Binding-site contacts:
Ligand atom N1 contacts residue PHE89 of chain 1.E at 4.2 Å.
Ligand atom N1 contacts residue PHE278 of chain 1.E at 4.1 Å.
Ligand atom C2 contacts residue PHE96 of chain 1.E at 3.9 Å (hydrophobic).
Ligand atom C10 contacts residue ALA279 of chain 1.E at 3.4 Å (hydrophobic).
Ligand atom C3 contacts residue PHE96 of chain 1.E at 4.1 Å (hydrophobic).
Ligand atom C3 contacts residue PHE89 of chain 1.E at 3.5 Å (hydrophobic).
Ligand atom C4 contacts residue ASN275 of chain 1.E at 3.5 Å.
Ligand atom C2 contacts residue PHE278 of chain 1.E at 3.9 Å (hydrophobic).
Ligand atom C6 contacts residue PHE96 of chain 1.E at 4.1 Å (hydrophobic).
Ligand atom O2 contacts residue HEM1 of chain 1.Q at 2.1 Å.
Ligand atom N2 contacts residue THR283 of chain 1.E at 3.6 Å.
Ligand atom C9 contacts residue LEU344 of chain 1.E at 3.8 Å (hydrophobic).
Ligand atom O1 contacts residue LEU348 of chain 1.E at 3.9 Å.
Ligand atom C4 contacts residue ALA95 of chain 1.E at 4.0 Å (hydrophobic).
Ligand atom C1 contacts residue PHE85 of chain 1.E at 4.2 Å (hydrophobic).
Ligand atom C5 contacts residue PHE96 of chain 1.E at 3.9 Å (hydrophobic).
Ligand atom C1 contacts residue PHE96 of chain 1.E at 3.8 Å (hydrophobic).
Ligand atom C7 contacts residue LEU348 of chain 1.E at 3.8 Å (hydrophobic).
Ligand atom C9 contacts residue PHE458 of chain 1.E at 4.0 Å (hydrophobic).
Ligand atom C8 contacts residue PHE458 of chain 1.E at 3.5 Å (hydrophobic).
Ligand atom C4 contacts residue PHE96 of chain 1.E at 4.2 Å (hydrophobic).
Ligand atom N3 contacts residue HEM1 of chain 1.Q at 3.3 Å.
Ligand atom C6 contacts residue LEU348 of chain 1.E at 4.3 Å (hydrophobic).
Ligand atom N3 contacts residue ALA279 of chain 1.E at 3.6 Å.
Ligand atom N2 contacts residue HEM1 of chain 1.Q at 4.2 Å.
Ligand atom C8 contacts residue PHE187 of chain 1.E at 4.2 Å (hydrophobic).
Ligand atom N1 contacts residue PHE96 of chain 1.E at 4.2 Å.
Ligand atom C2 contacts residue PHE85 of chain 1.E at 4.0 Å (hydrophobic).
Ligand atom C7 contacts residue PHE96 of chain 1.E at 4.4 Å (hydrophobic).
Ligand atom O2 contacts residue ALA279 of chain 1.E at 3.7 Å.
Ligand atom C10 contacts residue THR283 of chain 1.E at 3.5 Å.
Ligand atom O1 contacts residue HEM1 of chain 1.Q at 4.3 Å.
Ligand atom C7 contacts residue PHE458 of chain 1.E at 3.3 Å (hydrophobic).
Ligand atom N1 contacts residue ASN275 of chain 1.E at 2.8 Å (h-bond).
Ligand atom C3 contacts residue PHE278 of chain 1.E at 3.7 Å (hydrophobic).
Ligand atom O2 contacts residue CYS417 of chain 1.E at 4.3 Å.
Ligand atom N2 contacts residue ALA279 of chain 1.E at 4.1 Å.
Ligand atom C2 contacts residue PHE89 of chain 1.E at 3.9 Å (hydrophobic).
Ligand atom O1 contacts residue ALA95 of chain 1.E at 4.3 Å.
Ligand atom C3 contacts residue ASN275 of chain 1.E at 3.4 Å.

This small molecule binds to this protein.
Small molecule (SMILES): CN(CCCC(=O)c1cccnc1)N=O

Sequence of chain 1.E:
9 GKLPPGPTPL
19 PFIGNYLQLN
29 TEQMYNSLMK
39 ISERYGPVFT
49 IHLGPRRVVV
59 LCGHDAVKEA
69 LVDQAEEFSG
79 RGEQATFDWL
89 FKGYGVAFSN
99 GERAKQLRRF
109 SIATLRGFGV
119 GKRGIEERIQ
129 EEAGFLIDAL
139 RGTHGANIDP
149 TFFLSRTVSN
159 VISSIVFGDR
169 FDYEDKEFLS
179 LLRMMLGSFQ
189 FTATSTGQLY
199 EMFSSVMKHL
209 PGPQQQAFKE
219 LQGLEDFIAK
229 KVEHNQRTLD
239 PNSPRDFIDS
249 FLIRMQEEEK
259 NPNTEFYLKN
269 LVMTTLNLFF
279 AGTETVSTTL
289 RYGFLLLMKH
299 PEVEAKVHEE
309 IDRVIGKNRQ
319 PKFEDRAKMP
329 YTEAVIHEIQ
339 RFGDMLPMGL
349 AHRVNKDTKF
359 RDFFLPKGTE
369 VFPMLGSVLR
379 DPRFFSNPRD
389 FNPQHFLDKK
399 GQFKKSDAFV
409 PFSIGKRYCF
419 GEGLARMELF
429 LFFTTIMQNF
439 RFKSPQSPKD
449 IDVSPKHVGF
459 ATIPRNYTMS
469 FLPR